A small-molecule ligand and the protein it binds are described below.
Small molecule (SMILES): Nc1ncnc2c1ncn2[C@@H]1O[C@H](CO[P](=O)(O)O[P](=O)(O)NP(=O)(O)O)[C@@H](O)[C@H]1O

Binding-site contacts:
Ligand atom O3' contacts residue HIS133 of chain 1.C at 3.3 Å (h-bond).
Ligand atom O1G contacts residue ARG113 of chain 1.C at 3.0 Å (salt-bridge).
Ligand atom C2 contacts residue ALA59 of chain 1.C at 3.0 Å (hydrophobic).
Ligand atom N1 contacts residue HIS60 of chain 1.C at 3.6 Å.
Ligand atom N3 contacts residue PHE31 of chain 1.C at 3.6 Å.
Ligand atom C2 contacts residue PHE61 of chain 1.C at 3.7 Å (hydrophobic).
Ligand atom C5' contacts residue HIS133 of chain 1.C at 2.9 Å.
Ligand atom O3A contacts residue ARG113 of chain 1.C at 2.8 Å (salt-bridge).
Ligand atom O1G contacts residue ARG110 of chain 1.C at 3.8 Å.
Ligand atom PB contacts residue ARG113 of chain 1.C at 3.5 Å.
Ligand atom C4 contacts residue ARG113 of chain 1.C at 3.7 Å.
Ligand atom C2 contacts residue ALA30 of chain 1.C at 3.7 Å (hydrophobic).
Ligand atom C1' contacts residue ALA30 of chain 1.C at 3.7 Å (hydrophobic).
Ligand atom O1B contacts residue ARG113 of chain 1.C at 3.0 Å (salt-bridge).
Ligand atom N1 contacts residue PHE61 of chain 1.C at 3.0 Å (h-bond).
Ligand atom N6 contacts residue PHE61 of chain 1.C at 3.1 Å (h-bond).
Ligand atom C4' contacts residue HIS133 of chain 1.C at 3.6 Å.
Ligand atom PG contacts residue HIS133 of chain 1.C at 3.5 Å.
Ligand atom O4' contacts residue ARG113 of chain 1.C at 3.2 Å (salt-bridge).
Ligand atom O2G contacts residue HIS133 of chain 1.C at 2.9 Å (h-bond).
Ligand atom C6 contacts residue PHE31 of chain 1.C at 3.6 Å (hydrophobic).
Ligand atom N3 contacts residue ALA30 of chain 1.C at 3.3 Å.
Ligand atom C6 contacts residue SER32 of chain 1.C at 3.4 Å.
Ligand atom O2' contacts residue ALA30 of chain 1.C at 2.8 Å (h-bond).
Ligand atom N9 contacts residue ARG113 of chain 1.C at 3.7 Å.
Ligand atom N7 contacts residue SER32 of chain 1.C at 3.3 Å.
Ligand atom N1 contacts residue PHE31 of chain 1.C at 3.1 Å (h-bond).
Ligand atom O3G contacts residue ARG110 of chain 1.C at 3.0 Å.
Ligand atom C8 contacts residue ARG113 of chain 1.C at 3.6 Å.
Ligand atom O3' contacts residue ALA132 of chain 1.C at 3.0 Å (h-bond).
Ligand atom C4 contacts residue ALA30 of chain 1.C at 3.7 Å (hydrophobic).
Ligand atom C5 contacts residue SER32 of chain 1.C at 3.2 Å.
Ligand atom C2' contacts residue ALA30 of chain 1.C at 3.3 Å (hydrophobic).
Ligand atom N6 contacts residue SER32 of chain 1.C at 3.8 Å.
Ligand atom O1G contacts residue HIS133 of chain 1.C at 3.5 Å (h-bond).
Ligand atom C2 contacts residue PHE31 of chain 1.C at 3.4 Å (hydrophobic).
Ligand atom N1 contacts residue ALA59 of chain 1.C at 3.8 Å.
Ligand atom O1B contacts residue ARG110 of chain 1.C at 3.2 Å.
Ligand atom O2' contacts residue THR131 of chain 1.C at 3.6 Å.
Ligand atom O2' contacts residue ALA132 of chain 1.C at 3.0 Å (h-bond).

Sequence of chain 1.C:
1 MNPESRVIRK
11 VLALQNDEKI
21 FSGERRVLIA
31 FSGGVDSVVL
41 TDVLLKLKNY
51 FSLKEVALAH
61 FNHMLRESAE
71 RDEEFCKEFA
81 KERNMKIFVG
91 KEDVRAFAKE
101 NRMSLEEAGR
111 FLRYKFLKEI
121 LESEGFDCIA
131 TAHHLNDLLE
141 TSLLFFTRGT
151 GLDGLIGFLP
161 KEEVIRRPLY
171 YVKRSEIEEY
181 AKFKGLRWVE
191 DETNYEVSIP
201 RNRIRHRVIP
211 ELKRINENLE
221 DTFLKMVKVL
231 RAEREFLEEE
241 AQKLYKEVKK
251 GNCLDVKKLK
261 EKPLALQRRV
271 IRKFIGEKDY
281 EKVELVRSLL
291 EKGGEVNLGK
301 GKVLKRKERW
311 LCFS